This protein binds this small molecule.
Small molecule (SMILES): CC(=O)N[C@H]1[C@H](O[C@H]2[C@H](O)[C@@H](NC(C)=O)CO[C@@H]2CO)O[C@H](CO)[C@@H](O)[C@@H]1O

Binding-site contacts:
Ligand atom O7 contacts residue ASN501 of chain 1.C at 3.0 Å (h-bond).
Ligand atom C3 contacts residue ASN501 of chain 1.C at 3.8 Å.
Ligand atom C3 contacts residue GLN484 of chain 1.C at 4.3 Å.
Ligand atom O5 contacts residue ASN501 of chain 1.C at 2.3 Å (h-bond).
Ligand atom O7 contacts residue LEU496 of chain 1.C at 4.5 Å.
Ligand atom N2 contacts residue ASN501 of chain 1.C at 3.0 Å (h-bond).
Ligand atom C1 contacts residue ASN501 of chain 1.C at 1.4 Å.
Ligand atom C2 contacts residue GLN484 of chain 1.C at 4.5 Å.
Ligand atom C8 contacts residue ASN501 of chain 1.C at 4.4 Å.
Ligand atom C5 contacts residue ASN501 of chain 1.C at 3.6 Å.
Ligand atom C4 contacts residue ASN501 of chain 1.C at 4.2 Å.
Ligand atom C7 contacts residue ASN501 of chain 1.C at 3.2 Å.
Ligand atom C1 contacts residue GLN484 of chain 1.C at 4.2 Å.
Ligand atom C8 contacts residue LEU496 of chain 1.C at 3.7 Å (hydrophobic).
Ligand atom N2 contacts residue GLN484 of chain 1.C at 4.1 Å.
Ligand atom C8 contacts residue ILE487 of chain 1.C at 4.3 Å (hydrophobic).
Ligand atom C2 contacts residue ASN501 of chain 1.C at 2.5 Å.

Sequence of chain 1.C:
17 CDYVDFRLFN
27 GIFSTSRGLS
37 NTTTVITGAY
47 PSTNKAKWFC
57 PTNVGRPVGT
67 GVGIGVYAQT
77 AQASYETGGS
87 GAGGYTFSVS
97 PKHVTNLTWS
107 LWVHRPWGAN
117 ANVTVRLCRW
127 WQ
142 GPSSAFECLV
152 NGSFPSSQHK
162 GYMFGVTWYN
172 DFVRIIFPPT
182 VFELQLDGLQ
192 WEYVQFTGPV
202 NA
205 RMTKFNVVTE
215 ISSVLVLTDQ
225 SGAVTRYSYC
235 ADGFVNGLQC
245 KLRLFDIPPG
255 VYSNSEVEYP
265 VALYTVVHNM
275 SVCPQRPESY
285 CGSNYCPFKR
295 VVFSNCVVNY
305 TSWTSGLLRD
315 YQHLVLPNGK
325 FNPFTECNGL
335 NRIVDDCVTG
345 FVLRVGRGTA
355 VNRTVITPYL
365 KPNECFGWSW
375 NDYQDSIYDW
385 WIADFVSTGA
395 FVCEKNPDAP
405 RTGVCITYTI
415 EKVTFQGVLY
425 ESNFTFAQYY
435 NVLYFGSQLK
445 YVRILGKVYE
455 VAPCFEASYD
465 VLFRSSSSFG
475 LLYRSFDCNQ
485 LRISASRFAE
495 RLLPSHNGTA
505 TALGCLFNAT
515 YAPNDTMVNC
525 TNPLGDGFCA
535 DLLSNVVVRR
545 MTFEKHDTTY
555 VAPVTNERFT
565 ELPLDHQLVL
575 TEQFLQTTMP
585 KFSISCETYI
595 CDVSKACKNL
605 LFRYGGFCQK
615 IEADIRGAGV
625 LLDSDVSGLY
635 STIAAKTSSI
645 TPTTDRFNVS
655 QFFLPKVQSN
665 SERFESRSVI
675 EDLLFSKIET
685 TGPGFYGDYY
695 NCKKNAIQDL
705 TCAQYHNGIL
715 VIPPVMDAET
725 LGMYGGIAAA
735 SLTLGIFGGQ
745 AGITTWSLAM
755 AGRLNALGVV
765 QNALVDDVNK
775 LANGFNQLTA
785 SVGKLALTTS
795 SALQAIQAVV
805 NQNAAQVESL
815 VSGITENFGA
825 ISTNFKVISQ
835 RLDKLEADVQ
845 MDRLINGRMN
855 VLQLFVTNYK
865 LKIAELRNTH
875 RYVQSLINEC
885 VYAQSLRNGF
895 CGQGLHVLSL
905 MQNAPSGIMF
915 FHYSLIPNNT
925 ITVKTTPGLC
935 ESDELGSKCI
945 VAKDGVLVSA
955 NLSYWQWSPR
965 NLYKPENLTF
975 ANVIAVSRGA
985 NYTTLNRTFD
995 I